Sequence of chain 1.B:
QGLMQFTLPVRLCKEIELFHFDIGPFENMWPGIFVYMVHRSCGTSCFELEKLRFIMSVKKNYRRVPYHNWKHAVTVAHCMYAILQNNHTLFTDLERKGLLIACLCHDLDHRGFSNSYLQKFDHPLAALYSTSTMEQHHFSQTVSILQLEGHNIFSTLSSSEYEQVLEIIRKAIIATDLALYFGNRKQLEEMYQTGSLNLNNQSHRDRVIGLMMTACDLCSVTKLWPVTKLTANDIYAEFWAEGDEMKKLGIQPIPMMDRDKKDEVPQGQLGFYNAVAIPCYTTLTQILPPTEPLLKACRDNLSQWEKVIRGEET

Binding-site contacts:
Ligand atom O7 contacts residue PHE283 of chain 1.B at 3.9 Å.
Ligand atom C21 contacts residue ILE246 of chain 1.B at 3.8 Å (hydrophobic).
Ligand atom C5 contacts residue GLN280 of chain 1.B at 3.8 Å.
Ligand atom N4 contacts residue MET267 of chain 1.B at 3.3 Å (h-bond).
Ligand atom C6 contacts residue PHE283 of chain 1.B at 3.6 Å (hydrophobic).
Ligand atom N14 contacts residue PHE283 of chain 1.B at 3.8 Å.
Ligand atom N10 contacts residue PHE283 of chain 1.B at 3.5 Å.
Ligand atom C27 contacts residue LEU189 of chain 1.B at 3.7 Å (hydrophobic).
Ligand atom C16 contacts residue ILE246 of chain 1.B at 3.9 Å (hydrophobic).
Ligand atom C15 contacts residue PHE283 of chain 1.B at 3.7 Å (hydrophobic).
Ligand atom C16 contacts residue PHE283 of chain 1.B at 3.9 Å (hydrophobic).
Ligand atom C24 contacts residue SER231 of chain 1.B at 3.8 Å.
Ligand atom C26 contacts residue ILE246 of chain 1.B at 3.9 Å (hydrophobic).
Ligand atom C18 contacts residue PHE283 of chain 1.B at 3.9 Å (hydrophobic).
Ligand atom C24 contacts residue THR242 of chain 1.B at 3.8 Å.
Ligand atom C29 contacts residue LEU189 of chain 1.B at 3.9 Å (hydrophobic).
Ligand atom C9 contacts residue GLY279 of chain 1.B at 3.0 Å.
Ligand atom N3 contacts residue MET267 of chain 1.B at 3.2 Å (h-bond).
Ligand atom N23 contacts residue ALA243 of chain 1.B at 3.7 Å.
Ligand atom C5 contacts residue TYR247 of chain 1.B at 3.6 Å (hydrophobic).
Ligand atom C5 contacts residue MET267 of chain 1.B at 3.5 Å (hydrophobic).
Ligand atom C12 contacts residue TYR78 of chain 1.B at 3.9 Å (hydrophobic).
Ligand atom N23 contacts residue THR239 of chain 1.B at 3.4 Å (h-bond).
Ligand atom N4 contacts residue GLY279 of chain 1.B at 3.8 Å.
Ligand atom N25 contacts residue THR242 of chain 1.B at 3.6 Å.
Ligand atom C24 contacts residue THR239 of chain 1.B at 3.3 Å.
Ligand atom C2 contacts residue MET267 of chain 1.B at 3.4 Å (hydrophobic).
Ligand atom C1 contacts residue MET267 of chain 1.B at 3.5 Å (hydrophobic).
Ligand atom C18 contacts residue PHE250 of chain 1.B at 3.9 Å (hydrophobic).
Ligand atom C1 contacts residue PHE283 of chain 1.B at 3.6 Å (hydrophobic).
Ligand atom C17 contacts residue LEU229 of chain 1.B at 3.9 Å (hydrophobic).
Ligand atom C24 contacts residue ALA243 of chain 1.B at 3.5 Å (hydrophobic).
Ligand atom C11 contacts residue TYR78 of chain 1.B at 3.9 Å (hydrophobic).
Ligand atom C2 contacts residue PHE283 of chain 1.B at 3.6 Å (hydrophobic).
Ligand atom C12 contacts residue LEU229 of chain 1.B at 3.8 Å (hydrophobic).
Ligand atom O19 contacts residue GLN280 of chain 1.B at 2.9 Å (h-bond).
Ligand atom N25 contacts residue SER231 of chain 1.B at 3.3 Å.
Ligand atom N20 contacts residue ILE246 of chain 1.B at 3.9 Å.
Ligand atom O19 contacts residue PHE283 of chain 1.B at 3.8 Å.
Ligand atom C22 contacts residue GLN280 of chain 1.B at 3.3 Å.

The protein below binds the small molecule below.
Small molecule (SMILES): CN(C[C@H](O)CO)C(=O)c1nn(C)cc1NC(=O)c1nc(C2CC2)ccc1Nc1cncnc1